Binding-site contacts:
Ligand atom C5 contacts residue TYR122 of chain 1.G at 4.1 Å (hydrophobic).
Ligand atom C6 contacts residue VAL80 of chain 1.G at 3.8 Å (hydrophobic).
Ligand atom C6 contacts residue TYR122 of chain 1.G at 4.0 Å (hydrophobic).
Ligand atom O6 contacts residue GLY121 of chain 1.G at 3.6 Å.
Ligand atom O3 contacts residue GLY1 of chain 1.G at 3.1 Å (h-bond).
Ligand atom C3 contacts residue GLY1 of chain 1.G at 3.9 Å.
Ligand atom C5 contacts residue ASP125 of chain 1.G at 3.8 Å.
Ligand atom C7 contacts residue TYR122 of chain 1.G at 3.7 Å (hydrophobic).
Ligand atom O1 contacts residue TYR122 of chain 1.G at 4.2 Å.
Ligand atom C4 contacts residue TYR78 of chain 1.G at 4.0 Å (hydrophobic).
Ligand atom O1 contacts residue TYR78 of chain 1.G at 3.5 Å.
Ligand atom C3 contacts residue TYR78 of chain 1.G at 3.9 Å (hydrophobic).
Ligand atom O6 contacts residue TYR122 of chain 1.G at 3.0 Å (h-bond).
Ligand atom C6 contacts residue ASP125 of chain 1.G at 3.0 Å.
Ligand atom O6 contacts residue TRP123 of chain 1.G at 2.9 Å (h-bond).
Ligand atom C4 contacts residue ASP125 of chain 1.G at 3.5 Å.
Ligand atom O6 contacts residue VAL80 of chain 1.G at 3.9 Å.
Ligand atom C6 contacts residue TYR78 of chain 1.G at 3.9 Å (hydrophobic).
Ligand atom O4 contacts residue GLY121 of chain 1.G at 3.5 Å.
Ligand atom C1 contacts residue TYR122 of chain 1.G at 3.7 Å (hydrophobic).
Ligand atom O4 contacts residue TYR122 of chain 1.G at 4.3 Å.
Ligand atom O5 contacts residue GLY121 of chain 1.G at 4.0 Å.
Ligand atom C4 contacts residue GLY1 of chain 1.G at 3.7 Å.
Ligand atom C2 contacts residue GLY1 of chain 1.G at 4.2 Å.
Ligand atom O4 contacts residue ASP125 of chain 1.G at 2.9 Å (salt-bridge).
Ligand atom C2 contacts residue PHE47 of chain 1.G at 4.3 Å (hydrophobic).
Ligand atom C7 contacts residue TYR78 of chain 1.G at 3.5 Å (hydrophobic).
Ligand atom O5 contacts residue TYR122 of chain 1.G at 3.1 Å (h-bond).
Ligand atom O4 contacts residue GLY1 of chain 1.G at 2.7 Å (h-bond).
Ligand atom C5 contacts residue TYR78 of chain 1.G at 3.7 Å (hydrophobic).
Ligand atom O6 contacts residue ASP125 of chain 1.G at 2.7 Å (salt-bridge).
Ligand atom C6 contacts residue TRP123 of chain 1.G at 3.8 Å (hydrophobic).

The protein below binds the small molecule below.
Small molecule (SMILES): CO[C@H]1O[C@H](CO)[C@H](O)[C@H](O)[C@H]1O

Sequence of chain 1.G:
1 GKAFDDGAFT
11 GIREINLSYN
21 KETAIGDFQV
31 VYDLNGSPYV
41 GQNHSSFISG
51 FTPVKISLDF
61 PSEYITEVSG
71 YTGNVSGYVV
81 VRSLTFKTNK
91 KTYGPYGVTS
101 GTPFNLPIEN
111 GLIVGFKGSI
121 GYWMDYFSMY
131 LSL